Sequence of chain 49.G:
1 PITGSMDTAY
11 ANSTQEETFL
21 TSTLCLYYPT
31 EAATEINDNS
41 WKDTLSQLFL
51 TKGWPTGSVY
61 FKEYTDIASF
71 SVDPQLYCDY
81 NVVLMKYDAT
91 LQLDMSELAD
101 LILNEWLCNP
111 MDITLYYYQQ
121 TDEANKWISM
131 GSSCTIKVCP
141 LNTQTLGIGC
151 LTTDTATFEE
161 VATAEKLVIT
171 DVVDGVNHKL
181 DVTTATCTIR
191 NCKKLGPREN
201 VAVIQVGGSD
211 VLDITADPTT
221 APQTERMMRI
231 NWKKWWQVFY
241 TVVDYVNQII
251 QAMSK

Binding-site contacts:
Ligand atom C2 contacts residue ASN12 of chain 49.G at 3.3 Å.
Ligand atom O5 contacts residue ASN12 of chain 49.G at 2.7 Å (h-bond).
Ligand atom N2 contacts residue ASN12 of chain 49.G at 3.8 Å.
Ligand atom C7 contacts residue ASN12 of chain 49.G at 3.9 Å.
Ligand atom C1 contacts residue ASN12 of chain 49.G at 2.2 Å.
Ligand atom C5 contacts residue ASN12 of chain 49.G at 4.1 Å.
Ligand atom O7 contacts residue ASN12 of chain 49.G at 3.6 Å.

The protein below binds the small molecule below.
Small molecule (SMILES): CC(=O)N[C@H]1[C@H](O[C@H]2[C@H](O)[C@@H](NC(C)=O)CO[C@@H]2CO)O[C@H](CO)[C@@H](O)[C@@H]1O